Sequence of chain 3.A:
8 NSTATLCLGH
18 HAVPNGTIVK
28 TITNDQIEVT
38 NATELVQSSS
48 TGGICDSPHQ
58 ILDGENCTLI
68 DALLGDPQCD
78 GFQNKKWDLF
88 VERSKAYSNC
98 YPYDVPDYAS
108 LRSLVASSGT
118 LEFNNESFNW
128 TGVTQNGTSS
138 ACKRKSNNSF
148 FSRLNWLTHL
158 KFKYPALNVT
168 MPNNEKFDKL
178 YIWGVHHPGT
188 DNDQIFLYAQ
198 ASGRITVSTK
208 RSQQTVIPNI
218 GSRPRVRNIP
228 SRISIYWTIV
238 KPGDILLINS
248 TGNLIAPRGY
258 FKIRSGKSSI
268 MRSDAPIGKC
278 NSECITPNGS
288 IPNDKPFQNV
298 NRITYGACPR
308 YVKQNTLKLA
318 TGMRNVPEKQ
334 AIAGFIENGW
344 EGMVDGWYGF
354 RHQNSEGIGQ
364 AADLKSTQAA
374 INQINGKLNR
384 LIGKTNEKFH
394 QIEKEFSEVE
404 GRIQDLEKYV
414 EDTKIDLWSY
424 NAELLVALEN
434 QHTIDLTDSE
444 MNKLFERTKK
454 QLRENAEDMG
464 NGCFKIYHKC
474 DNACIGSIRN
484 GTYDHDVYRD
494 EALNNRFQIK

Sequence of chain 1.A:
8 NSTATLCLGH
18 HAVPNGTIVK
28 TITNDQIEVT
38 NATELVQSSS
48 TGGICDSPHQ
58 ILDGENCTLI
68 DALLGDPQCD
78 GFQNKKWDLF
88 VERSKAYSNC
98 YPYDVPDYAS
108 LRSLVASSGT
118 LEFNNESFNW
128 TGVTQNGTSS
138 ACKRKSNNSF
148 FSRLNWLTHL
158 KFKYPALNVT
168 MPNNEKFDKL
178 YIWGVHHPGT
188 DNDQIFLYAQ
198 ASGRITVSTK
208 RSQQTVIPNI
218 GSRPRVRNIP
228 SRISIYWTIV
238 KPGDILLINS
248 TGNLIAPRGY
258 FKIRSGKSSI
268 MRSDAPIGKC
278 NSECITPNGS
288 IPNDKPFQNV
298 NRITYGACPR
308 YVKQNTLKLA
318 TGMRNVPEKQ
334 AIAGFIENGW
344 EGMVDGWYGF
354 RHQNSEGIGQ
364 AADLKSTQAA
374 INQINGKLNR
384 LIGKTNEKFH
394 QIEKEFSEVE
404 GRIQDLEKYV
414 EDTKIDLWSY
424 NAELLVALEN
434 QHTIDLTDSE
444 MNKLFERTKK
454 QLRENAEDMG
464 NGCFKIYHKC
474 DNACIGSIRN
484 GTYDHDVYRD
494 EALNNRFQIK

A small-molecule ligand and the protein it binds are described below.
Small molecule (SMILES): CC(=O)N[C@H]1[C@H](O[C@H]2[C@H](O)[C@@H](NC(C)=O)CO[C@@H]2CO)O[C@H](CO)[C@@H](O[C@H]2O[C@H](CO)[C@@H](O)[C@H](O)[C@@H]2O)[C@@H]1O

Binding-site contacts:
Ligand atom C2 contacts residue SER219 of chain 1.A at 4.0 Å.
Ligand atom C3 contacts residue SER219 of chain 1.A at 4.0 Å.
Ligand atom C3 contacts residue ARG222 of chain 1.A at 4.2 Å.
Ligand atom C3 contacts residue ASN165 of chain 3.A at 3.9 Å.
Ligand atom O7 contacts residue NAG1 of chain 3.C at 3.1 Å (h-bond).
Ligand atom O7 contacts residue NAG2 of chain 3.C at 4.4 Å.
Ligand atom C8 contacts residue ARG222 of chain 1.A at 4.4 Å.
Ligand atom O6 contacts residue ARG222 of chain 1.A at 3.2 Å (salt-bridge).
Ligand atom C7 contacts residue NAG1 of chain 3.C at 3.4 Å.
Ligand atom C2 contacts residue ARG222 of chain 1.A at 4.1 Å.
Ligand atom N2 contacts residue SER219 of chain 1.A at 2.9 Å (h-bond).
Ligand atom O5 contacts residue LEU244 of chain 3.A at 4.1 Å.
Ligand atom C4 contacts residue ASN165 of chain 3.A at 4.2 Å.
Ligand atom O7 contacts residue ASN165 of chain 3.A at 3.8 Å.
Ligand atom O7 contacts residue ARG222 of chain 1.A at 2.8 Å (salt-bridge).
Ligand atom C7 contacts residue PRO221 of chain 1.A at 4.3 Å (hydrophobic).
Ligand atom C2 contacts residue ASN165 of chain 3.A at 2.6 Å.
Ligand atom N2 contacts residue NAG1 of chain 3.C at 4.2 Å.
Ligand atom N2 contacts residue ASN165 of chain 3.A at 3.1 Å (h-bond).
Ligand atom C8 contacts residue SER219 of chain 1.A at 3.4 Å.
Ligand atom O7 contacts residue PRO221 of chain 1.A at 3.6 Å.
Ligand atom C8 contacts residue NAG1 of chain 3.C at 3.6 Å.
Ligand atom C4 contacts residue ARG222 of chain 1.A at 4.2 Å.
Ligand atom O7 contacts residue ARG220 of chain 1.A at 4.2 Å.
Ligand atom C7 contacts residue ARG222 of chain 1.A at 3.9 Å.
Ligand atom C5 contacts residue LEU244 of chain 3.A at 4.3 Å (hydrophobic).
Ligand atom C7 contacts residue ASN165 of chain 3.A at 3.7 Å.
Ligand atom C8 contacts residue NAG2 of chain 3.C at 4.0 Å.
Ligand atom O5 contacts residue ASN165 of chain 3.A at 2.3 Å (h-bond).
Ligand atom C7 contacts residue SER219 of chain 1.A at 3.6 Å.
Ligand atom C5 contacts residue ASN165 of chain 3.A at 3.6 Å.
Ligand atom O5 contacts residue ARG222 of chain 1.A at 4.3 Å.
Ligand atom O3 contacts residue ARG222 of chain 1.A at 3.6 Å.
Ligand atom O6 contacts residue THR167 of chain 3.A at 4.5 Å.
Ligand atom C1 contacts residue ASN165 of chain 3.A at 1.4 Å.
Ligand atom C8 contacts residue ILE242 of chain 3.A at 3.7 Å (hydrophobic).
Ligand atom C8 contacts residue PRO221 of chain 1.A at 4.2 Å (hydrophobic).
Ligand atom O3 contacts residue SER219 of chain 1.A at 4.2 Å.
Ligand atom C6 contacts residue ARG222 of chain 1.A at 4.4 Å.
Ligand atom O3 contacts residue ASN225 of chain 1.A at 3.9 Å.